Binding-site contacts:
Ligand atom O contacts residue THR100 of chain 1.C at 2.8 Å (h-bond).
Ligand atom O contacts residue GLY98 of chain 1.C at 3.5 Å (h-bond).
Ligand atom OE1 contacts residue THR99 of chain 1.C at 3.5 Å.
Ligand atom N contacts residue ASP94 of chain 1.C at 3.3 Å (salt-bridge).
Ligand atom O contacts residue THR42 of chain 1.C at 3.5 Å.
Ligand atom O contacts residue LYS101 of chain 1.C at 3.4 Å.
Ligand atom CB contacts residue ASP94 of chain 1.C at 3.2 Å.
Ligand atom N contacts residue GLY98 of chain 1.C at 2.9 Å (h-bond).
Ligand atom N contacts residue ASP94 of chain 1.C at 3.3 Å (salt-bridge).
Ligand atom N contacts residue ASP40 of chain 1.C at 3.2 Å (salt-bridge).
Ligand atom N contacts residue THR100 of chain 1.C at 2.7 Å (h-bond).
Ligand atom CA contacts residue THR99 of chain 1.C at 3.3 Å.
Ligand atom O contacts residue PHE102 of chain 1.C at 3.0 Å (h-bond).
Ligand atom ND2 contacts residue ASP92 of chain 1.C at 3.0 Å (salt-bridge).
Ligand atom N contacts residue PHE102 of chain 1.C at 3.2 Å (h-bond).
Ligand atom CG1 contacts residue THR99 of chain 1.C at 3.0 Å.
Ligand atom CD1 contacts residue ILE41 of chain 1.C at 3.5 Å (hydrophobic).
Ligand atom ND2 contacts residue THR96 of chain 1.C at 3.1 Å (h-bond).
Ligand atom C contacts residue THR100 of chain 1.C at 3.4 Å.
Ligand atom O contacts residue ASP40 of chain 1.C at 3.3 Å.
Ligand atom OD1 contacts residue ASP92 of chain 1.C at 2.4 Å (salt-bridge).
Ligand atom CG contacts residue ASP94 of chain 1.C at 3.1 Å.
Ligand atom N contacts residue ILE41 of chain 1.C at 3.0 Å (h-bond).
Ligand atom N contacts residue VAL43 of chain 1.C at 2.9 Å (h-bond).
Ligand atom CB contacts residue THR99 of chain 1.C at 3.4 Å.
Ligand atom CB contacts residue THR96 of chain 1.C at 3.1 Å.
Ligand atom CG contacts residue LYS95 of chain 1.C at 3.3 Å.
Ligand atom OE1 contacts residue LYS101 of chain 1.C at 3.6 Å.
Ligand atom O contacts residue VAL43 of chain 1.C at 2.8 Å (h-bond).
Ligand atom O contacts residue THR44 of chain 1.C at 3.2 Å (h-bond).
Ligand atom CD contacts residue PHE102 of chain 1.C at 3.0 Å (hydrophobic).
Ligand atom CA contacts residue ASP94 of chain 1.C at 3.3 Å.
Ligand atom O contacts residue THR99 of chain 1.C at 3.1 Å.
Ligand atom O contacts residue ILE41 of chain 1.C at 3.0 Å (h-bond).
Ligand atom ND2 contacts residue ILE75 of chain 1.C at 2.8 Å (h-bond).
Ligand atom O contacts residue ASP94 of chain 1.C at 3.6 Å (salt-bridge).
Ligand atom CG contacts residue ASP92 of chain 1.C at 3.2 Å.
Ligand atom O contacts residue PRO97 of chain 1.C at 3.5 Å.
Ligand atom CB contacts residue ASP94 of chain 1.C at 3.4 Å.
Ligand atom CA contacts residue THR100 of chain 1.C at 3.3 Å.

Sequence of chain 1.C:
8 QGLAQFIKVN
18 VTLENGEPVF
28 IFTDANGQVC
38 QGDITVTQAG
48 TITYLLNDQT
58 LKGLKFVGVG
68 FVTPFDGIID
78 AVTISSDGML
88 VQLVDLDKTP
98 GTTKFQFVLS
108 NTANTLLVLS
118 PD

A small-molecule ligand and the protein it binds are described below.
Small molecule (SMILES): CC[C@H](C)[C@H](NC(=O)[C@H](CCC(N)=O)NC(=O)[C@@H]1CCCN1)C(=O)N[C@H](C(=O)N[C@@H](CC(N)=O)C(=O)N[C@@H](CCCN=C(N)N)C(=O)N1CCC[C@H]1C=O)[C@@H](C)CC